The protein below binds the small molecule below.
Small molecule (SMILES): CC(=O)N[C@@H](C=O)[C@@H](O)[C@H](O)[C@H](O)COP(=O)([O-])[O-]

Binding-site contacts:
Ligand atom C6 contacts residue GLY212 of chain 1.C at 3.9 Å.
Ligand atom C2 contacts residue THR156 of chain 1.C at 3.8 Å.
Ligand atom C8 contacts residue TYR160 of chain 1.C at 3.4 Å (hydrophobic).
Ligand atom C1 contacts residue LYS75 of chain 1.C at 2.6 Å.
Ligand atom O1 contacts residue GLN23 of chain 1.C at 3.1 Å (h-bond).
Ligand atom N2 contacts residue THR156 of chain 1.C at 3.8 Å.
Ligand atom O3P contacts residue VAL211 of chain 1.C at 3.8 Å.
Ligand atom C7 contacts residue TYR84 of chain 1.C at 3.3 Å (hydrophobic).
Ligand atom O7 contacts residue LYS75 of chain 1.C at 3.5 Å (salt-bridge).
Ligand atom C2 contacts residue LYS75 of chain 1.C at 3.1 Å.
Ligand atom O3P contacts residue GLY213 of chain 1.C at 3.6 Å.
Ligand atom O1P contacts residue ARG217 of chain 1.C at 3.8 Å.
Ligand atom O1 contacts residue GLU189 of chain 1.C at 4.0 Å.
Ligand atom O1P contacts residue GLY213 of chain 1.C at 3.1 Å (h-bond).
Ligand atom P contacts residue ARG191 of chain 1.C at 3.9 Å.
Ligand atom C5 contacts residue GLU189 of chain 1.C at 3.3 Å.
Ligand atom P contacts residue GLY213 of chain 1.C at 3.8 Å.
Ligand atom O1 contacts residue ARG52 of chain 1.C at 2.9 Å (salt-bridge).
Ligand atom C1 contacts residue ILE85 of chain 1.C at 3.7 Å (hydrophobic).
Ligand atom O5 contacts residue THR156 of chain 1.C at 3.8 Å.
Ligand atom O3P contacts residue GLY212 of chain 1.C at 2.8 Å (h-bond).
Ligand atom O2P contacts residue GLY190 of chain 1.C at 3.7 Å.
Ligand atom C6 contacts residue GLU189 of chain 1.C at 3.8 Å.
Ligand atom C1 contacts residue THR156 of chain 1.C at 3.9 Å.
Ligand atom O4 contacts residue ARG217 of chain 1.C at 2.9 Å (salt-bridge).
Ligand atom O3 contacts residue LYS75 of chain 1.C at 2.6 Å (salt-bridge).
Ligand atom O1 contacts residue LYS75 of chain 1.C at 2.9 Å (salt-bridge).
Ligand atom C8 contacts residue LEU157 of chain 1.C at 3.8 Å (hydrophobic).
Ligand atom O6 contacts residue GLY190 of chain 1.C at 3.9 Å.
Ligand atom P contacts residue GLY212 of chain 1.C at 3.8 Å.
Ligand atom O5 contacts residue GLU189 of chain 1.C at 2.3 Å (salt-bridge).
Ligand atom C5 contacts residue SER21 of chain 1.C at 3.9 Å.
Ligand atom O2P contacts residue ARG191 of chain 1.C at 2.7 Å (salt-bridge).
Ligand atom C1 contacts residue ARG52 of chain 1.C at 3.4 Å.
Ligand atom C3 contacts residue LYS75 of chain 1.C at 2.9 Å.
Ligand atom N2 contacts residue LYS75 of chain 1.C at 3.9 Å.
Ligand atom C8 contacts residue TYR84 of chain 1.C at 3.3 Å (hydrophobic).
Ligand atom O7 contacts residue TYR84 of chain 1.C at 2.7 Å (h-bond).
Ligand atom O1 contacts residue ILE73 of chain 1.C at 3.3 Å.
Ligand atom O1P contacts residue GLY212 of chain 1.C at 3.7 Å.

Sequence of chain 1.C:
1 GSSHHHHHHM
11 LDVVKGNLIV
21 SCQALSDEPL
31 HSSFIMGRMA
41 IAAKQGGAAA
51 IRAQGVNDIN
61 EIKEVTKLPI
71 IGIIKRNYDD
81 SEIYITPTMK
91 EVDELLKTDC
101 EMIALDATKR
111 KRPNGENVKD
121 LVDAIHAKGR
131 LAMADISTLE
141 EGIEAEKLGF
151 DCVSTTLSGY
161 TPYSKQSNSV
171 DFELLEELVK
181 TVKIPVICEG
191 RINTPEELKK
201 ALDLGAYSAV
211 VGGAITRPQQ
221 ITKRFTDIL